Binding-site contacts:
Ligand atom C5 contacts residue ILE468 of chain 2.C at 4.0 Å (hydrophobic).
Ligand atom C2 contacts residue PRO469 of chain 2.C at 3.7 Å (hydrophobic).
Ligand atom O4 contacts residue PRO469 of chain 2.C at 3.5 Å.
Ligand atom O5 contacts residue THR470 of chain 2.C at 4.0 Å.
Ligand atom C2 contacts residue CYS322 of chain 1.C at 4.0 Å (hydrophobic).
Ligand atom O5 contacts residue CYS322 of chain 1.C at 3.0 Å (h-bond).
Ligand atom O4 contacts residue LYS169 of chain 1.C at 3.7 Å.
Ligand atom C1 contacts residue PRO469 of chain 2.C at 4.3 Å (hydrophobic).
Ligand atom C1 contacts residue THR470 of chain 2.C at 3.8 Å.
Ligand atom O2 contacts residue GLU166 of chain 1.C at 4.1 Å.
Ligand atom C4 contacts residue ILE468 of chain 2.C at 3.7 Å (hydrophobic).
Ligand atom C5 contacts residue CYS322 of chain 1.C at 2.7 Å (hydrophobic).
Ligand atom O5 contacts residue ILE468 of chain 2.C at 3.9 Å.
Ligand atom S1 contacts residue LYS169 of chain 1.C at 3.6 Å.
Ligand atom O1 contacts residue THR470 of chain 2.C at 3.5 Å.
Ligand atom C3 contacts residue THR470 of chain 2.C at 3.5 Å.
Ligand atom O3 contacts residue THR470 of chain 2.C at 3.4 Å.
Ligand atom S1 contacts residue THR470 of chain 2.C at 3.7 Å.
Ligand atom C6 contacts residue PRO469 of chain 2.C at 4.2 Å (hydrophobic).
Ligand atom O3 contacts residue LYS169 of chain 1.C at 4.4 Å.
Ligand atom C6 contacts residue CYS322 of chain 1.C at 2.7 Å (hydrophobic).
Ligand atom O5 contacts residue VAL321 of chain 1.C at 3.6 Å.
Ligand atom C4 contacts residue CYS322 of chain 1.C at 1.7 Å (hydrophobic).
Ligand atom C5 contacts residue THR470 of chain 2.C at 3.9 Å.
Ligand atom O1 contacts residue LYS169 of chain 1.C at 3.2 Å (salt-bridge).
Ligand atom C3 contacts residue CYS322 of chain 1.C at 4.0 Å (hydrophobic).
Ligand atom O1 contacts residue PRO469 of chain 2.C at 3.9 Å.
Ligand atom O2 contacts residue LYS169 of chain 1.C at 2.9 Å (salt-bridge).
Ligand atom C6 contacts residue ILE468 of chain 2.C at 3.8 Å (hydrophobic).
Ligand atom O5 contacts residue GLN81 of chain 2.A at 3.9 Å.

A small-molecule ligand and the protein it binds are described below.
Small molecule (SMILES): O=S(=O)(O)c1cc(O)ccc1O

Sequence of chain 2.C:
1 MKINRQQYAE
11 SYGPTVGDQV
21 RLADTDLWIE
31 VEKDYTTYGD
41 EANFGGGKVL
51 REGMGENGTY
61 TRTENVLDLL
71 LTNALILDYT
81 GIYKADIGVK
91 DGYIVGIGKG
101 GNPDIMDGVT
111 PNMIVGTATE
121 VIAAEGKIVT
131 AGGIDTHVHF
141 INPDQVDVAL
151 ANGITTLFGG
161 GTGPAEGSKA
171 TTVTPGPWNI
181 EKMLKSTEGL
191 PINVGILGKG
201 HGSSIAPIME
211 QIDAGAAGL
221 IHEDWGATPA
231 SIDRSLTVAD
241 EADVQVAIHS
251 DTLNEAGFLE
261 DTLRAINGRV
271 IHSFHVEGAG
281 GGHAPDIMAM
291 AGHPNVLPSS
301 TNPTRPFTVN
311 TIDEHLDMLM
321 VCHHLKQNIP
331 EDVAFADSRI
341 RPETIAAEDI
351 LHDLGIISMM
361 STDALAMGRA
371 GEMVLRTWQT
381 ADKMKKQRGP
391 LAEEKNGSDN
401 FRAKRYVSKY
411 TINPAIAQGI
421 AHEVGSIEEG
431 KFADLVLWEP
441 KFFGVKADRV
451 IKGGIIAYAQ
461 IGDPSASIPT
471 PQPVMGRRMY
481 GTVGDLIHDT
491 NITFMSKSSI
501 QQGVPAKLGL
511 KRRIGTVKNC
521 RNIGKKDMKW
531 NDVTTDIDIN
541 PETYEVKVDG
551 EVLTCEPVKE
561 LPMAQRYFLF

Sequence of chain 2.A:
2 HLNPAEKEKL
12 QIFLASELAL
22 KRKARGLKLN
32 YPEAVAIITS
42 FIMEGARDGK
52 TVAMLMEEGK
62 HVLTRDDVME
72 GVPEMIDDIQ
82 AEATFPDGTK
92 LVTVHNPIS

Sequence of chain 1.C:
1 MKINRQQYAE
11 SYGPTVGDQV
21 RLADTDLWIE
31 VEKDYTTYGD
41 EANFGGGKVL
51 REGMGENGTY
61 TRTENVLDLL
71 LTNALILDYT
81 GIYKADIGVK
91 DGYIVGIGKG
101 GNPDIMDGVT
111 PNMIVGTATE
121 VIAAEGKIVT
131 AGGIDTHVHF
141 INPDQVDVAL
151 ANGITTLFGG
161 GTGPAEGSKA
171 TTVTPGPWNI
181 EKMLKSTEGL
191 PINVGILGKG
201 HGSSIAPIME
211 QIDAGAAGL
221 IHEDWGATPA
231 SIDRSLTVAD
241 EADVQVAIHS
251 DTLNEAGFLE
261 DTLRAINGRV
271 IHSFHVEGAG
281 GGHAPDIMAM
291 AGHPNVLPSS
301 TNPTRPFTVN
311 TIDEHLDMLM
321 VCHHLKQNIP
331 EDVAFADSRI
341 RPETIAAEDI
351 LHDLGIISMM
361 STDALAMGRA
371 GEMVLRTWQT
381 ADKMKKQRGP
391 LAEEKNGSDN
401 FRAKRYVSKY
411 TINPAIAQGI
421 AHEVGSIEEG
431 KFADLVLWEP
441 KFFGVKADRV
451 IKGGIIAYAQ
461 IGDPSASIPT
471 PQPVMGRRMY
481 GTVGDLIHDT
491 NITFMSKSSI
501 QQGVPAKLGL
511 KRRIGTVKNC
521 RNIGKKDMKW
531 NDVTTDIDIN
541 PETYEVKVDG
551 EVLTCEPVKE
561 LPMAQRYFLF